Sequence of chain 1.IA:
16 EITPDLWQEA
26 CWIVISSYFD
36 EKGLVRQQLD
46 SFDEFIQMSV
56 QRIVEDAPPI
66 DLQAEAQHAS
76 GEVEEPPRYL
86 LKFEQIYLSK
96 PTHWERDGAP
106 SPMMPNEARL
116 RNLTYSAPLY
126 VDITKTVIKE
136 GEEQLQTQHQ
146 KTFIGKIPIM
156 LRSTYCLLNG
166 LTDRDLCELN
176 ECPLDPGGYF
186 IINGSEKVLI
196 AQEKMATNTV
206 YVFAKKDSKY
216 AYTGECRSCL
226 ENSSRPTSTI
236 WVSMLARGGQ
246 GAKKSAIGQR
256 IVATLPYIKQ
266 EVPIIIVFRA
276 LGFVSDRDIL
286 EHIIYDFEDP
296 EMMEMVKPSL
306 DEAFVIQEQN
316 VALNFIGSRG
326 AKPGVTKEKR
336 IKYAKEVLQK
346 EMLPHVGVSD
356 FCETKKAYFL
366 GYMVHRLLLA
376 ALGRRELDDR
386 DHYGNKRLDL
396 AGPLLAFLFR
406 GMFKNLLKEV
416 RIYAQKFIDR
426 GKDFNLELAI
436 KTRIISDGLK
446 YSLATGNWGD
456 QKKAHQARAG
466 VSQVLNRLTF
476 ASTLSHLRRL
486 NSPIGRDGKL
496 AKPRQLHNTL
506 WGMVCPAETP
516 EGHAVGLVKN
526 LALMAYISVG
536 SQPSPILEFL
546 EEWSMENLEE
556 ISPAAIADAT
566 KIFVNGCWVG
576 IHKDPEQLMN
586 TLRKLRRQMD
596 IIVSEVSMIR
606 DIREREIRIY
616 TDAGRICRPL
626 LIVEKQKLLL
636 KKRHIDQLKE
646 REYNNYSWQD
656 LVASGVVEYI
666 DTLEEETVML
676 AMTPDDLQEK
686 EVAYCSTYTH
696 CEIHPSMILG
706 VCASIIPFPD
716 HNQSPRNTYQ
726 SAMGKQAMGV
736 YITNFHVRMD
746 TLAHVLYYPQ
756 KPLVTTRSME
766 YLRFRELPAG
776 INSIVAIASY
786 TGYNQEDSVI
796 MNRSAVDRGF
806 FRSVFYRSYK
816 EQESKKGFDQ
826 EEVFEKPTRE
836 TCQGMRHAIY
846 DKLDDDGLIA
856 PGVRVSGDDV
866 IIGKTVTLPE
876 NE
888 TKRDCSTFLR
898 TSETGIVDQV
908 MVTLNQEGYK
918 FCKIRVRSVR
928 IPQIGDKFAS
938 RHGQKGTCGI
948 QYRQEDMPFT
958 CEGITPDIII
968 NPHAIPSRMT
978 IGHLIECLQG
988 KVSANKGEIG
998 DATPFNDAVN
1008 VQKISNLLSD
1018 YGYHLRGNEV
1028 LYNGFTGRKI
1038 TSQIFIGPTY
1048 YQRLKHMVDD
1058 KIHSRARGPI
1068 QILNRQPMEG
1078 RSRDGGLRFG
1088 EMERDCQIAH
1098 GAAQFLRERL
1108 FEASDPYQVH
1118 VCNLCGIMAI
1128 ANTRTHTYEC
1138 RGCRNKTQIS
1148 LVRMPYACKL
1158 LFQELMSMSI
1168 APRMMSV

Binding-site contacts:
Ligand atom C12 contacts residue G2L5 of chain 1.J at 3.6 Å.
Ligand atom P30 contacts residue ASP792 of chain 1.IA at 3.8 Å.
Ligand atom O23 contacts residue TYR724 of chain 1.IA at 4.1 Å.
Ligand atom N09 contacts residue G2L5 of chain 1.J at 3.8 Å.
Ligand atom N16 contacts residue THR854 of chain 1.HA at 4.0 Å.
Ligand atom O29 contacts residue ARG975 of chain 1.IA at 3.8 Å.
Ligand atom C04 contacts residue G2L5 of chain 1.J at 3.9 Å.
Ligand atom C20 contacts residue G2L5 of chain 1.J at 4.0 Å.
Ligand atom N14 contacts residue G2L5 of chain 1.J at 3.9 Å.
Ligand atom O28 contacts residue ARG721 of chain 1.IA at 3.6 Å.
Ligand atom O31 contacts residue ARG721 of chain 1.IA at 3.8 Å.
Ligand atom O33 contacts residue ASP497 of chain 1.HA at 1.9 Å (salt-bridge).
Ligand atom O32 contacts residue ASP792 of chain 1.IA at 3.2 Å (salt-bridge).
Ligand atom P30 contacts residue LYS942 of chain 1.IA at 4.1 Å.
Ligand atom O31 contacts residue ASP497 of chain 1.HA at 3.2 Å (salt-bridge).
Ligand atom P26 contacts residue ARG721 of chain 1.IA at 4.0 Å.
Ligand atom C13 contacts residue G2L5 of chain 1.J at 3.8 Å.
Ligand atom O29 contacts residue ASP497 of chain 1.HA at 3.3 Å (salt-bridge).
Ligand atom O31 contacts residue LYS942 of chain 1.IA at 2.7 Å.
Ligand atom N16 contacts residue G2L5 of chain 1.J at 3.5 Å (h-bond).
Ligand atom O05 contacts residue G2L5 of chain 1.J at 3.3 Å.
Ligand atom C15 contacts residue G2L5 of chain 1.J at 3.8 Å.
Ligand atom O27 contacts residue TYR724 of chain 1.IA at 4.0 Å.
Ligand atom P30 contacts residue ARG975 of chain 1.IA at 3.1 Å.
Ligand atom O33 contacts residue ARG975 of chain 1.IA at 3.3 Å (salt-bridge).
Ligand atom N11 contacts residue G2L5 of chain 1.J at 3.6 Å.
Ligand atom C10 contacts residue G2L5 of chain 1.J at 3.3 Å.
Ligand atom O32 contacts residue ARG975 of chain 1.IA at 2.1 Å (salt-bridge).
Ligand atom O29 contacts residue ASP495 of chain 1.HA at 3.7 Å.
Ligand atom P30 contacts residue ASP497 of chain 1.HA at 2.9 Å.
Ligand atom C06 contacts residue G2L5 of chain 1.J at 3.8 Å.
Ligand atom P30 contacts residue ASP495 of chain 1.HA at 4.1 Å.
Ligand atom O33 contacts residue ASP792 of chain 1.IA at 3.1 Å.
Ligand atom O33 contacts residue ASP495 of chain 1.HA at 3.3 Å (salt-bridge).
Ligand atom O27 contacts residue ARG721 of chain 1.IA at 3.7 Å.
Ligand atom O18 contacts residue G2L5 of chain 1.J at 3.0 Å (h-bond).
Ligand atom O32 contacts residue ARG721 of chain 1.IA at 3.4 Å (salt-bridge).
Ligand atom C17 contacts residue G2L5 of chain 1.J at 3.3 Å.
Ligand atom C06 contacts residue ARG460 of chain 1.HA at 3.7 Å.
Ligand atom C03 contacts residue G2L5 of chain 1.J at 3.8 Å.

Sequence of chain 1.HA:
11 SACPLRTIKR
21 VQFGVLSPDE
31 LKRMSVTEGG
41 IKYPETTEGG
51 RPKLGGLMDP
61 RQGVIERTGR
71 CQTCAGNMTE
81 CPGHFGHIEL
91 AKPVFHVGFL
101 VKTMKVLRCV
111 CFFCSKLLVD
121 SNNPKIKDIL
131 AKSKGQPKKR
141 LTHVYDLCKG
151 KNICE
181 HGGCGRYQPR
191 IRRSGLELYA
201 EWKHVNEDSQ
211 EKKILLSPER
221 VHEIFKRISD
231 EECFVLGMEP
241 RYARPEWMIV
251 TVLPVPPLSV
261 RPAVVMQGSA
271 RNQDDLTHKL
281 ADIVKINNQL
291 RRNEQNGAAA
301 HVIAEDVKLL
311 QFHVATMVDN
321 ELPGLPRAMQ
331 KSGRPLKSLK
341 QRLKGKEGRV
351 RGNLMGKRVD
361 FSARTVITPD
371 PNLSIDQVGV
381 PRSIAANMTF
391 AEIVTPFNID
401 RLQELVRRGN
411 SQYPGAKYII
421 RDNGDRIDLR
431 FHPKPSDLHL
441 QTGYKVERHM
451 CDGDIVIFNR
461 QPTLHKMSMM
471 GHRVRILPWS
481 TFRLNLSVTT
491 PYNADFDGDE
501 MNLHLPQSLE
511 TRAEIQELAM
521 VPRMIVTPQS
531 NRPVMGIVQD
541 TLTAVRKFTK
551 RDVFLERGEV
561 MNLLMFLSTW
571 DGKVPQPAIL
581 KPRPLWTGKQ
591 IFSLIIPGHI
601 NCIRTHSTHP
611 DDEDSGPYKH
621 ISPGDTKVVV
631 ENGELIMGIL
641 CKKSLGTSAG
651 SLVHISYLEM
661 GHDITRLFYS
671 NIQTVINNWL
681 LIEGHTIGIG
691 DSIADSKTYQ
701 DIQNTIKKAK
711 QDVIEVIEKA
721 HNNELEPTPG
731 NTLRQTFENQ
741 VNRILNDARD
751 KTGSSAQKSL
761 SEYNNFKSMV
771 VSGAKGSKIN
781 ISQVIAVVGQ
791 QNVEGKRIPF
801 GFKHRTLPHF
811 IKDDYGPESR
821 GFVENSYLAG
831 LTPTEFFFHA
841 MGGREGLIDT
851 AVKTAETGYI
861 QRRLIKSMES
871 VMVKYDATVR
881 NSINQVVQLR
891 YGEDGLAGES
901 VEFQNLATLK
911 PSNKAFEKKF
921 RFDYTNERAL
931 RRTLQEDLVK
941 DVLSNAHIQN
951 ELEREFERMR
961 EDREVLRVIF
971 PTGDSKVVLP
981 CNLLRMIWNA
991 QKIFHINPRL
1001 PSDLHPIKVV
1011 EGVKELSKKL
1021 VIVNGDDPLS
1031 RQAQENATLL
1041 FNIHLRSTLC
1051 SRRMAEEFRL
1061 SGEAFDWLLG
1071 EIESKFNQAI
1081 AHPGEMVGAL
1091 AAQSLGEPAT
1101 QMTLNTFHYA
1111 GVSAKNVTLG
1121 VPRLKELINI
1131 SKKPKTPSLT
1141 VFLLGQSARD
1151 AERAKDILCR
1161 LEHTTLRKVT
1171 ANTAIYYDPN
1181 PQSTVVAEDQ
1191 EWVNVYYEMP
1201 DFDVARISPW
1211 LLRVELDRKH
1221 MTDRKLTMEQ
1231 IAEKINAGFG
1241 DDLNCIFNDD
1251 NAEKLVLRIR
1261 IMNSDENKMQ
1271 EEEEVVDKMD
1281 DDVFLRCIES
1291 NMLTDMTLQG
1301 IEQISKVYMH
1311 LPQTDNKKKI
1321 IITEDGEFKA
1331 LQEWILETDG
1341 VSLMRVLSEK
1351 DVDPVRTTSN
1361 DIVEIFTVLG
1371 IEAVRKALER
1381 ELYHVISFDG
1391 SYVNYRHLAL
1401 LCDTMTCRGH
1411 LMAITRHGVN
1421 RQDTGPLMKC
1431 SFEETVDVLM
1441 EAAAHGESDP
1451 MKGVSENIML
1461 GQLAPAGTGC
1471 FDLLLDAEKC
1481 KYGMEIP

This protein binds this small molecule.
Small molecule (SMILES): CO[C@@H]1[C@H](O)[C@H](n2cnc3c(=O)nc(N)[nH]c32)O[C@H]1COP(=O)(O)OP(=O)(O)OP(=O)(O)O